Binding-site contacts:
Ligand atom CD1 contacts residue ILE58 of chain 1.B at 3.6 Å (hydrophobic).
Ligand atom CA contacts residue GLU242 of chain 1.B at 3.6 Å.
Ligand atom CD2 contacts residue LEU79 of chain 1.B at 3.8 Å (hydrophobic).
Ligand atom O contacts residue LYS62 of chain 1.B at 2.6 Å (salt-bridge).
Ligand atom CD1 contacts residue VAL76 of chain 1.B at 3.8 Å (hydrophobic).
Ligand atom CD2 contacts residue MET243 of chain 1.B at 3.8 Å (hydrophobic).
Ligand atom CB contacts residue LEU72 of chain 1.B at 3.6 Å (hydrophobic).
Ligand atom CB contacts residue GLN75 of chain 1.B at 3.9 Å.
Ligand atom NE2 contacts residue LEU72 of chain 1.B at 3.8 Å.
Ligand atom CD1 contacts residue LEU79 of chain 1.B at 3.7 Å (hydrophobic).
Ligand atom N contacts residue LEU239 of chain 1.B at 3.9 Å.
Ligand atom CA contacts residue LYS62 of chain 1.B at 3.6 Å.
Ligand atom CG contacts residue LEU72 of chain 1.B at 3.6 Å (hydrophobic).
Ligand atom CD2 contacts residue VAL76 of chain 1.B at 3.6 Å (hydrophobic).
Ligand atom CD1 contacts residue GLU242 of chain 1.B at 3.3 Å.
Ligand atom CG contacts residue GLU242 of chain 1.B at 3.2 Å.
Ligand atom NZ contacts residue VAL76 of chain 1.B at 3.9 Å.
Ligand atom C contacts residue GLU242 of chain 1.B at 3.8 Å.
Ligand atom NZ contacts residue GLU80 of chain 1.B at 3.2 Å (salt-bridge).
Ligand atom CD2 contacts residue VAL76 of chain 1.B at 3.9 Å (hydrophobic).
Ligand atom NE2 contacts residue HIS73 of chain 1.B at 3.8 Å.
Ligand atom ND1 contacts residue LEU72 of chain 1.B at 4.0 Å.
Ligand atom CD1 contacts residue GLN75 of chain 1.B at 3.8 Å.
Ligand atom CB contacts residue GLU242 of chain 1.B at 3.8 Å.
Ligand atom CD2 contacts residue LEU72 of chain 1.B at 3.9 Å (hydrophobic).
Ligand atom C contacts residue LYS62 of chain 1.B at 3.2 Å.
Ligand atom NE2 contacts residue LEU72 of chain 1.B at 3.5 Å.
Ligand atom CD2 contacts residue GLN75 of chain 1.B at 3.8 Å.
Ligand atom O contacts residue LEU72 of chain 1.B at 4.0 Å.
Ligand atom N contacts residue GLU242 of chain 1.B at 3.0 Å (salt-bridge).
Ligand atom CD2 contacts residue GLU80 of chain 1.B at 3.6 Å.
Ligand atom CD2 contacts residue ILE58 of chain 1.B at 3.7 Å (hydrophobic).
Ligand atom C contacts residue LYS62 of chain 1.B at 3.8 Å.
Ligand atom CA contacts residue VAL76 of chain 1.B at 3.8 Å (hydrophobic).
Ligand atom CD contacts residue GLU80 of chain 1.B at 3.5 Å.
Ligand atom CB contacts residue LEU239 of chain 1.B at 4.0 Å (hydrophobic).
Ligand atom CE1 contacts residue LEU72 of chain 1.B at 3.4 Å (hydrophobic).
Ligand atom O contacts residue LYS62 of chain 1.B at 2.7 Å (salt-bridge).
Ligand atom CG2 contacts residue LEU239 of chain 1.B at 3.8 Å (hydrophobic).
Ligand atom CE contacts residue GLU80 of chain 1.B at 4.0 Å.

Sequence of chain 1.B:
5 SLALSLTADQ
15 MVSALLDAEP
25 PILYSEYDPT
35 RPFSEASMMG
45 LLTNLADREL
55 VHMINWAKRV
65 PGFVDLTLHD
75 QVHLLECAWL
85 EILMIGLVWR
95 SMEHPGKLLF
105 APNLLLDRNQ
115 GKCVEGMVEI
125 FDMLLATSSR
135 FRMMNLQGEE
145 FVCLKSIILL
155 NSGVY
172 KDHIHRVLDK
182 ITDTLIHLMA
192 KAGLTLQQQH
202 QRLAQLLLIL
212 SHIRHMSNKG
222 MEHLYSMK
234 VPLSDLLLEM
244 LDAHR

This protein binds this small molecule.
Small molecule (SMILES): CC[C@H](C)[C@H](NC(=O)[C@@H](N)CCCCN)C(=O)N[C@@H](CC(C)C)C(=O)N[C@@H](Cc1cnc[nH]1)C(=O)N[C@@H](C)C(=O)N[C@@H](CC(C)C)C(=O)N[C@@H](CC(C)C)C(=O)N[C@@H](CCC(N)=O)C(=O)N[C@H](C=O)CC(=O)O